Sequence of chain 1.B:
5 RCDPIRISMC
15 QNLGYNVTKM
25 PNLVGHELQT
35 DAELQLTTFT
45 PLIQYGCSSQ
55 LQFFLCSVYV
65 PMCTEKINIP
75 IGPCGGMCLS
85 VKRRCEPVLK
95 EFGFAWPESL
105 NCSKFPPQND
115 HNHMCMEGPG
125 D

A protein and the small-molecule ligand that binds it are described below.
Small molecule (SMILES): CC(=O)N[C@@H]1[C@@H](O)[C@H](O)[C@@H](CO)O[C@H]1O

Binding-site contacts:
Ligand atom C2 contacts residue ASN105 of chain 1.B at 2.5 Å.
Ligand atom C5 contacts residue ASN105 of chain 1.B at 3.7 Å.
Ligand atom C7 contacts residue ASN105 of chain 1.B at 3.5 Å.
Ligand atom O5 contacts residue SER107 of chain 1.B at 4.1 Å.
Ligand atom C1 contacts residue GLU102 of chain 1.B at 4.4 Å.
Ligand atom C8 contacts residue ASN105 of chain 1.B at 3.0 Å.
Ligand atom O7 contacts residue GLU102 of chain 1.B at 4.4 Å.
Ligand atom C7 contacts residue GLU102 of chain 1.B at 4.3 Å.
Ligand atom C4 contacts residue ASN105 of chain 1.B at 4.3 Å.
Ligand atom N2 contacts residue GLU102 of chain 1.B at 3.6 Å.
Ligand atom N2 contacts residue ASN105 of chain 1.B at 3.0 Å (h-bond).
Ligand atom C1 contacts residue ASN105 of chain 1.B at 1.4 Å.
Ligand atom C5 contacts residue SER107 of chain 1.B at 4.3 Å.
Ligand atom C1 contacts residue SER107 of chain 1.B at 4.1 Å.
Ligand atom C3 contacts residue ASN105 of chain 1.B at 3.8 Å.
Ligand atom O5 contacts residue ASN105 of chain 1.B at 2.4 Å (h-bond).
Ligand atom C8 contacts residue SER107 of chain 1.B at 4.2 Å.
Ligand atom C2 contacts residue GLU102 of chain 1.B at 4.1 Å.